This small molecule binds to this protein.
Small molecule (SMILES): CC(=O)N[C@@H]1[C@@H](O)[C@H](O)[C@@H](CO)O[C@H]1O

Binding-site contacts:
Ligand atom C7 contacts residue LEU46 of chain 1.B at 4.1 Å (hydrophobic).
Ligand atom N2 contacts residue LEU46 of chain 1.B at 4.1 Å.
Ligand atom C1 contacts residue ASN53 of chain 1.B at 1.4 Å.
Ligand atom C7 contacts residue ASN53 of chain 1.B at 3.6 Å.
Ligand atom N2 contacts residue ASN53 of chain 1.B at 3.1 Å (h-bond).
Ligand atom C2 contacts residue ASN53 of chain 1.B at 2.5 Å.
Ligand atom C8 contacts residue LEU46 of chain 1.B at 4.0 Å (hydrophobic).
Ligand atom C1 contacts residue LEU46 of chain 1.B at 4.4 Å (hydrophobic).
Ligand atom O5 contacts residue ASN53 of chain 1.B at 2.2 Å (h-bond).
Ligand atom O7 contacts residue ASN53 of chain 1.B at 3.5 Å (h-bond).
Ligand atom C5 contacts residue ASN53 of chain 1.B at 3.6 Å.
Ligand atom C4 contacts residue ASN53 of chain 1.B at 4.1 Å.
Ligand atom C8 contacts residue TRP92 of chain 1.B at 4.1 Å (hydrophobic).
Ligand atom C3 contacts residue ASN53 of chain 1.B at 3.8 Å.
Ligand atom C8 contacts residue PRO48 of chain 1.B at 3.9 Å (hydrophobic).

Sequence of chain 1.B:
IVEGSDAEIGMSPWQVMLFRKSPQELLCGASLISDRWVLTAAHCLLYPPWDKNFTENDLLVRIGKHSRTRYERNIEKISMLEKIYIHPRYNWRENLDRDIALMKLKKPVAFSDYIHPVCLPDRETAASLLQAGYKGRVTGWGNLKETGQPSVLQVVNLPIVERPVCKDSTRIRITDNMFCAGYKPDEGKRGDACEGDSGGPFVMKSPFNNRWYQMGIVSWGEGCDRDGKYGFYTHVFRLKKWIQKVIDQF